Sequence of chain 1.E:
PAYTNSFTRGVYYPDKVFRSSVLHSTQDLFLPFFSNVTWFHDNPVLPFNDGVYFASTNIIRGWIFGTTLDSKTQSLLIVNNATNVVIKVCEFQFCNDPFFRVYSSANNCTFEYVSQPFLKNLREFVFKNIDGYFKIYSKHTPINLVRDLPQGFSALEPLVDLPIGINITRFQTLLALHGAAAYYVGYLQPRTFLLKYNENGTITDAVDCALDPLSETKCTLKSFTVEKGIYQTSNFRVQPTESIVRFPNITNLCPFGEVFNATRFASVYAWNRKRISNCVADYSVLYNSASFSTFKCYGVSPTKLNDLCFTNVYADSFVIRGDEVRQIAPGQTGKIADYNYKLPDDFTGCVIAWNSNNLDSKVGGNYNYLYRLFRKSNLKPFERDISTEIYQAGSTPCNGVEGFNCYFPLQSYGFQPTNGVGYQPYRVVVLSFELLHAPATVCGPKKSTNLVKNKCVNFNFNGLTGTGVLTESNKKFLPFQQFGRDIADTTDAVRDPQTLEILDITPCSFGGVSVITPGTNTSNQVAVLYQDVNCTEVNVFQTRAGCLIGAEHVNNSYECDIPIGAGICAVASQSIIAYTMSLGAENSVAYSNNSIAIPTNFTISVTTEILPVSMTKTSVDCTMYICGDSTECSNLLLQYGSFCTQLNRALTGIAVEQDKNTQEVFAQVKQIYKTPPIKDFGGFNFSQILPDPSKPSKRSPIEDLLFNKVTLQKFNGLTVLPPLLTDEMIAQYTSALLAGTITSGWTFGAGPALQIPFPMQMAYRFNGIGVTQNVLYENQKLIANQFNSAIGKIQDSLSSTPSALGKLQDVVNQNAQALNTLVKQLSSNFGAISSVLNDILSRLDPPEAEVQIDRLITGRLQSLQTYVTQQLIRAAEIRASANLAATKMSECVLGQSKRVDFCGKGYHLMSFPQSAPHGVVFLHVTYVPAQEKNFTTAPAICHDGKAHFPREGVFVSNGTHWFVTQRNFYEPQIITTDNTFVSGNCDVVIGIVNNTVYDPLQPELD

Binding-site contacts:
Ligand atom C8 contacts residue VAL641 of chain 1.E at 4.3 Å (hydrophobic).
Ligand atom C5 contacts residue ASN642 of chain 1.E at 3.7 Å.
Ligand atom C8 contacts residue HIS640 of chain 1.E at 3.8 Å.
Ligand atom C4 contacts residue ASN642 of chain 1.E at 4.2 Å.
Ligand atom C2 contacts residue ASN642 of chain 1.E at 2.5 Å.
Ligand atom O5 contacts residue ASN642 of chain 1.E at 2.4 Å (h-bond).
Ligand atom C8 contacts residue ASN642 of chain 1.E at 4.3 Å.
Ligand atom N2 contacts residue ASN642 of chain 1.E at 2.9 Å (h-bond).
Ligand atom C1 contacts residue ASN642 of chain 1.E at 1.4 Å.
Ligand atom O7 contacts residue ASN642 of chain 1.E at 3.3 Å (h-bond).
Ligand atom C7 contacts residue ASN642 of chain 1.E at 3.3 Å.
Ligand atom C3 contacts residue ASN642 of chain 1.E at 3.8 Å.

The small molecule below binds the protein below.
Small molecule (SMILES): CC(=O)N[C@@H]1[C@@H](O)[C@H](O)[C@@H](CO)O[C@H]1O